Sequence of chain 1.B:
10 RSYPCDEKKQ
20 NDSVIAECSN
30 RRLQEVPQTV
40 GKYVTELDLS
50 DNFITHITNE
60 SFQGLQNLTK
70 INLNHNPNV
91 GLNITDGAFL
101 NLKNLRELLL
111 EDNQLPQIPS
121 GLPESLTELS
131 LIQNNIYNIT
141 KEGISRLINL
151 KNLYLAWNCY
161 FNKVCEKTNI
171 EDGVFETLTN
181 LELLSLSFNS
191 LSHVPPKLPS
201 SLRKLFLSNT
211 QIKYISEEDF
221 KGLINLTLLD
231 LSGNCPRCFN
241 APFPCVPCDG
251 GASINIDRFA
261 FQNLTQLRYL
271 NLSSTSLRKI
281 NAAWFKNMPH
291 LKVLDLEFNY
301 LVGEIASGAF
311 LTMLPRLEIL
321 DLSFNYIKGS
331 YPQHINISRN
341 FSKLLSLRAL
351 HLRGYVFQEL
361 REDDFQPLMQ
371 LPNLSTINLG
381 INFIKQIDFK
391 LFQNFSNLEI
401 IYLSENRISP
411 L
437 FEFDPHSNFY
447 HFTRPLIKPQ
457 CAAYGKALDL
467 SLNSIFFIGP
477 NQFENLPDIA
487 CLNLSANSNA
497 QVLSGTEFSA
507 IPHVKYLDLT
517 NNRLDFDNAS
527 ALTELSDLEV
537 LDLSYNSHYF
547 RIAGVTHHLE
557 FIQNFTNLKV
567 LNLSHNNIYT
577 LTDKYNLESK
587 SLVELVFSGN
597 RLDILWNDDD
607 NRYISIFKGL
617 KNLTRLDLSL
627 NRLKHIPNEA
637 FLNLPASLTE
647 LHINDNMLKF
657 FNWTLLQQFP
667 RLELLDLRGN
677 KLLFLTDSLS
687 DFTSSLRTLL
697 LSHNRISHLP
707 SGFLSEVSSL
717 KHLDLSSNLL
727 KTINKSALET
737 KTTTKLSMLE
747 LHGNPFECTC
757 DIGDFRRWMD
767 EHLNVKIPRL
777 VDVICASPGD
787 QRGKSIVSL

Binding-site contacts:
Ligand atom O7 contacts residue ALA525 of chain 1.B at 3.9 Å.
Ligand atom C8 contacts residue ASN524 of chain 1.B at 3.6 Å.
Ligand atom C3 contacts residue ASN524 of chain 1.B at 3.7 Å.
Ligand atom C1 contacts residue ASN524 of chain 1.B at 1.4 Å.
Ligand atom C1 contacts residue SER500 of chain 1.B at 4.0 Å.
Ligand atom C6 contacts residue SER500 of chain 1.B at 3.9 Å.
Ligand atom C5 contacts residue ASN524 of chain 1.B at 3.7 Å.
Ligand atom O5 contacts residue SER500 of chain 1.B at 3.4 Å.
Ligand atom N2 contacts residue SER526 of chain 1.B at 4.3 Å.
Ligand atom C2 contacts residue ASN524 of chain 1.B at 2.3 Å.
Ligand atom O7 contacts residue ASN524 of chain 1.B at 4.2 Å.
Ligand atom C7 contacts residue ALA525 of chain 1.B at 4.4 Å (hydrophobic).
Ligand atom N2 contacts residue ASN524 of chain 1.B at 2.8 Å (h-bond).
Ligand atom C7 contacts residue ASN524 of chain 1.B at 3.3 Å.
Ligand atom C5 contacts residue SER500 of chain 1.B at 4.1 Å.
Ligand atom C4 contacts residue ASN524 of chain 1.B at 4.1 Å.
Ligand atom O5 contacts residue ASN524 of chain 1.B at 2.4 Å (h-bond).

A protein and the small-molecule ligand that binds it are described below.
Small molecule (SMILES): CC(=O)N[C@@H]1[C@@H](O)[C@H](O)[C@@H](CO)O[C@H]1O